The protein below binds the small molecule below.
Small molecule (SMILES): CCCCCCCCC[C@@H](O)CC(=O)O

Sequence of chain 1.G:
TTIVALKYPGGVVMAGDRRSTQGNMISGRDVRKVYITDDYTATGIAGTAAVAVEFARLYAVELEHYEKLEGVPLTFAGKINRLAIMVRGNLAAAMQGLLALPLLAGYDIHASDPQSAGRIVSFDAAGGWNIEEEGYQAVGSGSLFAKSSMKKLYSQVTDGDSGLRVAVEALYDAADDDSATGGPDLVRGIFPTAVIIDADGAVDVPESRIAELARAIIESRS

Sequence of chain 1.NA:
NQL

Binding-site contacts:
Ligand atom O contacts residue GLN22 of chain 1.X at 3.6 Å.
Ligand atom C2 contacts residue ASN1 of chain 1.NA at 2.4 Å.
Ligand atom O contacts residue ASN1 of chain 1.NA at 2.3 Å (h-bond).
Ligand atom O contacts residue GLN2 of chain 1.NA at 3.3 Å (h-bond).
Ligand atom O8 contacts residue ASN1 of chain 1.NA at 4.2 Å.
Ligand atom C1 contacts residue ASN1 of chain 1.NA at 1.4 Å.
Ligand atom C4 contacts residue ALA125 of chain 1.G at 4.0 Å (hydrophobic).
Ligand atom C1 contacts residue ASP124 of chain 1.G at 3.9 Å.
Ligand atom C5 contacts residue LEU91 of chain 1.G at 4.3 Å (hydrophobic).
Ligand atom C4 contacts residue ALA126 of chain 1.G at 3.8 Å (hydrophobic).
Ligand atom C2 contacts residue ASP124 of chain 1.G at 3.7 Å.
Ligand atom C2 contacts residue ALA126 of chain 1.G at 4.5 Å (hydrophobic).
Ligand atom C1 contacts residue GLN22 of chain 1.X at 3.4 Å.
Ligand atom C1 contacts residue GLN2 of chain 1.NA at 4.0 Å.
Ligand atom C3 contacts residue ASN1 of chain 1.NA at 3.8 Å.
Ligand atom C2 contacts residue GLN22 of chain 1.X at 4.1 Å.
Ligand atom O8 contacts residue GLN22 of chain 1.X at 4.0 Å.
Ligand atom C5 contacts residue ALA125 of chain 1.G at 4.4 Å (hydrophobic).

Sequence of chain 1.X:
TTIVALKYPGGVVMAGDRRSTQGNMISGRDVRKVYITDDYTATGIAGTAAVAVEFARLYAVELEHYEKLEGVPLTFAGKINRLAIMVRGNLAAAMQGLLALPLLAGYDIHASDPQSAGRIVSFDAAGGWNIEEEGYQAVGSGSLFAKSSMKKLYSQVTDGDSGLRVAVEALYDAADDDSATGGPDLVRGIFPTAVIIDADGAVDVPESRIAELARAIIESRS